Sequence of chain 1.A:
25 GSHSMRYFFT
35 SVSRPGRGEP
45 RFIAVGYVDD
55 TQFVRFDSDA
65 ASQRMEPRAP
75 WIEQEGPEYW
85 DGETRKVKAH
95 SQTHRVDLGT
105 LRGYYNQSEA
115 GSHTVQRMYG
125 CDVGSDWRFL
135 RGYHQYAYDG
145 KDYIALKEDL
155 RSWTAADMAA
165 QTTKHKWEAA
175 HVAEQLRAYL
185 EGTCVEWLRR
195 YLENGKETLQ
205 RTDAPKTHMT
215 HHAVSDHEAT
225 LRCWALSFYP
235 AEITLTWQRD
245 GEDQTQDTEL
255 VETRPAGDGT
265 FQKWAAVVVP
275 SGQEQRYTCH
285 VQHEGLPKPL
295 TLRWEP

The protein below binds the small molecule below.
Small molecule (SMILES): CC(C)C[C@H](NC(=O)[C@H](CC(N)=O)NC(=O)[C@H](CC(N)=O)NC(=O)[C@H](C)NC(=O)[C@@H](NC(=O)[C@H](CCC(=O)O)NC(=O)[C@H](CC(N)=O)NC(=O)[C@H](CC(C)C)NC(=O)[C@@H](N)CCCN=C(N)N)C(C)C)C(=O)O

Binding-site contacts:
Ligand atom O contacts residue TYR183 of chain 1.A at 2.7 Å (h-bond).
Ligand atom O contacts residue TRP171 of chain 1.A at 2.8 Å (h-bond).
Ligand atom O contacts residue LYS170 of chain 1.A at 3.6 Å (salt-bridge).
Ligand atom N contacts residue ASP101 of chain 1.A at 2.9 Å (salt-bridge).
Ligand atom N contacts residue TYR195 of chain 1.A at 2.8 Å (h-bond).
Ligand atom CA contacts residue TYR195 of chain 1.A at 3.5 Å (hydrophobic).
Ligand atom CG contacts residue VAL176 of chain 1.A at 3.6 Å (hydrophobic).
Ligand atom N contacts residue TYR31 of chain 1.A at 2.8 Å (h-bond).
Ligand atom OXT contacts residue LYS170 of chain 1.A at 2.8 Å (salt-bridge).
Ligand atom ND2 contacts residue LEU180 of chain 1.A at 3.1 Å.
Ligand atom CD contacts residue TRP191 of chain 1.A at 3.4 Å (hydrophobic).
Ligand atom CA contacts residue ASP101 of chain 1.A at 3.5 Å.
Ligand atom CD1 contacts residue LEU105 of chain 1.A at 3.6 Å (hydrophobic).
Ligand atom C contacts residue TYR31 of chain 1.A at 3.5 Å (hydrophobic).
Ligand atom NH1 contacts residue GLU87 of chain 1.A at 2.8 Å (salt-bridge).
Ligand atom CG contacts residue ASP101 of chain 1.A at 3.5 Å.
Ligand atom O contacts residue TYR108 of chain 1.A at 3.4 Å (h-bond).
Ligand atom N contacts residue TYR123 of chain 1.A at 3.0 Å (h-bond).
Ligand atom O contacts residue HIS94 of chain 1.A at 3.2 Å.
Ligand atom C contacts residue LYS170 of chain 1.A at 3.6 Å.
Ligand atom NE contacts residue GLU87 of chain 1.A at 2.8 Å (salt-bridge).
Ligand atom CD2 contacts residue TYR123 of chain 1.A at 3.5 Å (hydrophobic).
Ligand atom CD1 contacts residue TYR140 of chain 1.A at 3.3 Å (hydrophobic).
Ligand atom CB contacts residue TYR123 of chain 1.A at 3.5 Å (hydrophobic).
Ligand atom NE contacts residue LYS90 of chain 1.A at 3.4 Å (salt-bridge).
Ligand atom OE2 contacts residue LYS90 of chain 1.A at 3.4 Å.
Ligand atom CD1 contacts residue VAL91 of chain 1.A at 3.6 Å (hydrophobic).
Ligand atom O contacts residue THR167 of chain 1.A at 2.8 Å (h-bond).
Ligand atom CB contacts residue TRP191 of chain 1.A at 3.5 Å (hydrophobic).
Ligand atom O contacts residue THR97 of chain 1.A at 3.5 Å.
Ligand atom OE2 contacts residue ARG89 of chain 1.A at 2.9 Å (salt-bridge).
Ligand atom CG contacts residue GLU87 of chain 1.A at 3.5 Å.
Ligand atom O contacts residue THR97 of chain 1.A at 2.7 Å (h-bond).
Ligand atom N contacts residue GLU87 of chain 1.A at 2.9 Å (salt-bridge).
Ligand atom O contacts residue LYS90 of chain 1.A at 2.8 Å (salt-bridge).
Ligand atom CD contacts residue ARG89 of chain 1.A at 3.4 Å.
Ligand atom CB contacts residue THR97 of chain 1.A at 3.6 Å.
Ligand atom CA contacts residue TYR31 of chain 1.A at 3.4 Å (hydrophobic).
Ligand atom CD2 contacts residue PHE33 of chain 1.A at 3.6 Å (hydrophobic).
Ligand atom CZ contacts residue GLU87 of chain 1.A at 3.2 Å.